The small molecule below binds the protein below.
Small molecule (SMILES): CC(=O)N[C@@H]1[C@@H](O)[C@H](O)[C@@H](CO)O[C@H]1O

Binding-site contacts:
Ligand atom C8 contacts residue ASN658 of chain 1.A at 3.4 Å.
Ligand atom O7 contacts residue ASN658 of chain 1.A at 3.9 Å.
Ligand atom C2 contacts residue ASN634 of chain 1.A at 4.2 Å.
Ligand atom N2 contacts residue THR660 of chain 1.A at 3.9 Å.
Ligand atom N2 contacts residue ASN658 of chain 1.A at 2.7 Å (h-bond).
Ligand atom C1 contacts residue ASN658 of chain 1.A at 1.4 Å.
Ligand atom C4 contacts residue ASN634 of chain 1.A at 4.5 Å.
Ligand atom C5 contacts residue ASN658 of chain 1.A at 3.6 Å.
Ligand atom C2 contacts residue ASN658 of chain 1.A at 2.5 Å.
Ligand atom O6 contacts residue ASN634 of chain 1.A at 3.4 Å.
Ligand atom C1 contacts residue THR660 of chain 1.A at 4.5 Å.
Ligand atom C6 contacts residue ASN634 of chain 1.A at 4.2 Å.
Ligand atom C3 contacts residue ASN658 of chain 1.A at 3.8 Å.
Ligand atom O5 contacts residue ASN634 of chain 1.A at 3.0 Å (h-bond).
Ligand atom C5 contacts residue LEU661 of chain 1.A at 4.2 Å (hydrophobic).
Ligand atom C5 contacts residue ASN634 of chain 1.A at 4.0 Å.
Ligand atom C1 contacts residue ASN634 of chain 1.A at 3.7 Å.
Ligand atom C1 contacts residue LEU661 of chain 1.A at 3.8 Å (hydrophobic).
Ligand atom C8 contacts residue THR660 of chain 1.A at 4.2 Å.
Ligand atom O5 contacts residue ASN658 of chain 1.A at 2.4 Å (h-bond).
Ligand atom O5 contacts residue LEU661 of chain 1.A at 3.6 Å.
Ligand atom O6 contacts residue LEU661 of chain 1.A at 3.9 Å.
Ligand atom C7 contacts residue ASN658 of chain 1.A at 3.1 Å.
Ligand atom C4 contacts residue ASN658 of chain 1.A at 4.3 Å.

Sequence of chain 1.A:
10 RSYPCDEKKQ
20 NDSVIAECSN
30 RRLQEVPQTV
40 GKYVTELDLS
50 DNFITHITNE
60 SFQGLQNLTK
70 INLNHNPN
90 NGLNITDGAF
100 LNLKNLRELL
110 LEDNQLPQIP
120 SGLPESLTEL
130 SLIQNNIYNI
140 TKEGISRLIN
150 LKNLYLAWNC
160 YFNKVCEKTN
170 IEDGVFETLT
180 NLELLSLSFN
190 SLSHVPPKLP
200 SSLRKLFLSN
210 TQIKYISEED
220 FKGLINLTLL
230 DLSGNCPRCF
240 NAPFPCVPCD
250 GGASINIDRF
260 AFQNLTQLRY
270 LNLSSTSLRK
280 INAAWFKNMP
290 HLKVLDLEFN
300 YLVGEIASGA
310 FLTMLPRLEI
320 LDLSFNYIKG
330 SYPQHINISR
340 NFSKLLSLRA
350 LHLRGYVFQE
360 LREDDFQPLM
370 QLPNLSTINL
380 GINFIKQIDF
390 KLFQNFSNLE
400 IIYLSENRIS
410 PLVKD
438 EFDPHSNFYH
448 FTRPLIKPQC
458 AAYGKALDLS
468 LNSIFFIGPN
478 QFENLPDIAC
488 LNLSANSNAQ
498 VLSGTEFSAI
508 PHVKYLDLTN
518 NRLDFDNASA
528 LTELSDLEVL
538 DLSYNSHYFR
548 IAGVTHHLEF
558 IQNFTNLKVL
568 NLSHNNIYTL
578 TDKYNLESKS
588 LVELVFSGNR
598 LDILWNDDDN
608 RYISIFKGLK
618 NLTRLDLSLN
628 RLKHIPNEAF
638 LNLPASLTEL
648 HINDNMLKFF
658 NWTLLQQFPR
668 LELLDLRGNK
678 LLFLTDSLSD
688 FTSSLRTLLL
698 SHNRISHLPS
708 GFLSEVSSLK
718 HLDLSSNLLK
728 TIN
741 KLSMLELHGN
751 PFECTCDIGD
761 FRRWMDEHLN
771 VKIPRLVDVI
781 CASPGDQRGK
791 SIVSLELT